Binding-site contacts:
Ligand atom C5 contacts residue ASN126 of chain 1.A at 3.7 Å.
Ligand atom C4 contacts residue ASN126 of chain 1.A at 4.2 Å.
Ligand atom C1 contacts residue ASN126 of chain 1.A at 1.4 Å.
Ligand atom C2 contacts residue ASN126 of chain 1.A at 2.5 Å.
Ligand atom O5 contacts residue ASN126 of chain 1.A at 2.4 Å (h-bond).
Ligand atom N2 contacts residue ASN126 of chain 1.A at 2.9 Å (h-bond).
Ligand atom C3 contacts residue ASN126 of chain 1.A at 3.8 Å.
Ligand atom O6 contacts residue ASN126 of chain 1.A at 4.1 Å.
Ligand atom C7 contacts residue ASN126 of chain 1.A at 3.7 Å.
Ligand atom O7 contacts residue ASN126 of chain 1.A at 4.1 Å.

Sequence of chain 1.A:
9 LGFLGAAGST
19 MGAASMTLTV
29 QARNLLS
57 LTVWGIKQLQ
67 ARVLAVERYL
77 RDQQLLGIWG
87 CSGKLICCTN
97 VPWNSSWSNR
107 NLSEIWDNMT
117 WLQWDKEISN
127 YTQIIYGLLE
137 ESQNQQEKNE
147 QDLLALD

This protein binds this small molecule.
Small molecule (SMILES): CC(=O)N[C@@H]1[C@@H](O)[C@H](O)[C@@H](CO)O[C@H]1O